Sequence of chain 51.A:
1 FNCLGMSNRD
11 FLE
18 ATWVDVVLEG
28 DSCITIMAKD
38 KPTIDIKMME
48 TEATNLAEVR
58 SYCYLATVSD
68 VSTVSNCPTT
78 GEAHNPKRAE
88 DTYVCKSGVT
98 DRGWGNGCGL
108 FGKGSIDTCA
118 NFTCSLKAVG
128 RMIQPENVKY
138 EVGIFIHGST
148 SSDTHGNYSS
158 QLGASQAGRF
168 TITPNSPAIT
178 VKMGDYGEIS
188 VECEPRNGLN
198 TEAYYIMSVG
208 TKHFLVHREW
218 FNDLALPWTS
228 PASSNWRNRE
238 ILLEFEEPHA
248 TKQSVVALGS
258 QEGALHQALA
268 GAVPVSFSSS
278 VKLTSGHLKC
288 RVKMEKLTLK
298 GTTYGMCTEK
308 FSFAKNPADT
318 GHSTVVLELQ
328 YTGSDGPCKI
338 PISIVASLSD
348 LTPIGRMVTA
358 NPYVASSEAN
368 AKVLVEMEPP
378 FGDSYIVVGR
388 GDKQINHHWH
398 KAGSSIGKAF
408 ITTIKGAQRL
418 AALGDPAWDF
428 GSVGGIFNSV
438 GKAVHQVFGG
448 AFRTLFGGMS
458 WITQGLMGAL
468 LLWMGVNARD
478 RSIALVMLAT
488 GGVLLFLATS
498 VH

A protein and the small-molecule ligand that binds it are described below.
Small molecule (SMILES): CC(=O)N[C@@H]1[C@@H](O)[C@H](O)[C@@H](CO)O[C@H]1O

Binding-site contacts:
Ligand atom O7 contacts residue ASN118 of chain 51.A at 4.3 Å.
Ligand atom C8 contacts residue SER66 of chain 51.A at 3.3 Å.
Ligand atom C5 contacts residue ASN118 of chain 51.A at 3.6 Å.
Ligand atom O7 contacts residue ASP67 of chain 51.A at 2.8 Å (salt-bridge).
Ligand atom C8 contacts residue ASP67 of chain 51.A at 3.3 Å.
Ligand atom C1 contacts residue ASN118 of chain 51.A at 1.4 Å.
Ligand atom C7 contacts residue ASP67 of chain 51.A at 3.3 Å.
Ligand atom O7 contacts residue TYR90 of chain 51.A at 3.8 Å.
Ligand atom O5 contacts residue PHE119 of chain 51.A at 4.1 Å.
Ligand atom O5 contacts residue ASN118 of chain 51.A at 2.4 Å (h-bond).
Ligand atom C5 contacts residue THR120 of chain 51.A at 4.0 Å.
Ligand atom C1 contacts residue THR120 of chain 51.A at 4.4 Å.
Ligand atom O6 contacts residue THR120 of chain 51.A at 3.1 Å (h-bond).
Ligand atom C4 contacts residue ASN118 of chain 51.A at 4.2 Å.
Ligand atom O6 contacts residue THR89 of chain 51.A at 4.0 Å.
Ligand atom C8 contacts residue ASN118 of chain 51.A at 3.6 Å.
Ligand atom C7 contacts residue TYR90 of chain 51.A at 4.2 Å (hydrophobic).
Ligand atom O6 contacts residue PHE119 of chain 51.A at 3.0 Å (h-bond).
Ligand atom O5 contacts residue THR89 of chain 51.A at 4.5 Å.
Ligand atom O5 contacts residue THR120 of chain 51.A at 3.2 Å (h-bond).
Ligand atom C1 contacts residue THR89 of chain 51.A at 4.2 Å.
Ligand atom C5 contacts residue THR89 of chain 51.A at 4.5 Å.
Ligand atom N2 contacts residue ASP67 of chain 51.A at 4.5 Å.
Ligand atom C2 contacts residue ASN118 of chain 51.A at 2.4 Å.
Ligand atom C7 contacts residue ASN118 of chain 51.A at 3.4 Å.
Ligand atom C3 contacts residue ASN118 of chain 51.A at 3.8 Å.
Ligand atom N2 contacts residue TYR90 of chain 51.A at 4.2 Å.
Ligand atom C6 contacts residue PHE119 of chain 51.A at 4.2 Å (hydrophobic).
Ligand atom N2 contacts residue ASN118 of chain 51.A at 2.9 Å (h-bond).
Ligand atom C6 contacts residue THR120 of chain 51.A at 3.4 Å.